Sequence of chain 1.HB:
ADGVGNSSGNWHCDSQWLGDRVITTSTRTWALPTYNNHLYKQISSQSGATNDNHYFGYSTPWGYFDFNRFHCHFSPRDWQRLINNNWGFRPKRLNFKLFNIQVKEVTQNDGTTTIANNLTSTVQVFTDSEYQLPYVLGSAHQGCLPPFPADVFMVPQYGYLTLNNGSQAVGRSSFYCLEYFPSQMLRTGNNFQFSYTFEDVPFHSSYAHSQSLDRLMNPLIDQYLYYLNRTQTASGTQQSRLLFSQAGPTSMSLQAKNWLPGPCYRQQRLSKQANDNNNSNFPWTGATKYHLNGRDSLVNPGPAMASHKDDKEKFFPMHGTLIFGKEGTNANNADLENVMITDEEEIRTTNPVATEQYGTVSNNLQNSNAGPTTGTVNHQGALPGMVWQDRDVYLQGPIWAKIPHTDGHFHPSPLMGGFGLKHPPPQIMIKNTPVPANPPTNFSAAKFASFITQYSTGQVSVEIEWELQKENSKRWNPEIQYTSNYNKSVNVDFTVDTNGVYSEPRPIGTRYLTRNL

Sequence of chain 1.AA:
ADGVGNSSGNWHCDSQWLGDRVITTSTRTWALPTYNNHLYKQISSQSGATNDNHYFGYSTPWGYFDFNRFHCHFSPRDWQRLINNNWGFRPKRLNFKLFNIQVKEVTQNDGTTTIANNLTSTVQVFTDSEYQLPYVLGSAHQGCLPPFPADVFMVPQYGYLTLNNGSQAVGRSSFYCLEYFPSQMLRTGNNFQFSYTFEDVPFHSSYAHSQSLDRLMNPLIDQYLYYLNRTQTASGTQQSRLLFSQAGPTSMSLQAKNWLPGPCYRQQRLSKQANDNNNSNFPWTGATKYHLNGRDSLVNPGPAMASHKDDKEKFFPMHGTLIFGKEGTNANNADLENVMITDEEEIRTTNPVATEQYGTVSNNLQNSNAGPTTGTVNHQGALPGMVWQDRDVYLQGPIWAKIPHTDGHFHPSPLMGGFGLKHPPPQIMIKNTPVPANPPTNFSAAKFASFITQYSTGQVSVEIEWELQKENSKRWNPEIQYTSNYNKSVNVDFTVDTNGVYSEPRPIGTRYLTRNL

A protein and the small-molecule ligand that binds it are described below.
Small molecule (SMILES): Nc1ncnc2c1ncn2[C@H]1C[C@H](O)[C@@H](COP(=O)(O)O)O1

Binding-site contacts:
Ligand atom N1 contacts residue PRO202 of chain 1.AA at 4.0 Å.
Ligand atom N1 contacts residue PRO412 of chain 1.AA at 3.7 Å.
Ligand atom N6 contacts residue VAL201 of chain 1.AA at 4.5 Å.
Ligand atom C6 contacts residue PRO412 of chain 1.AA at 3.6 Å (hydrophobic).
Ligand atom C8 contacts residue HIS411 of chain 1.AA at 3.4 Å.
Ligand atom C5 contacts residue PRO202 of chain 1.AA at 3.9 Å (hydrophobic).
Ligand atom N3 contacts residue PRO412 of chain 1.AA at 4.0 Å.
Ligand atom C6 contacts residue SER413 of chain 1.AA at 4.4 Å.
Ligand atom N6 contacts residue SER413 of chain 1.AA at 3.6 Å.
Ligand atom N3 contacts residue PRO202 of chain 1.AA at 4.2 Å.
Ligand atom O3P contacts residue PRO202 of chain 1.AA at 4.1 Å.
Ligand atom N1 contacts residue GLY420 of chain 1.AA at 3.2 Å (h-bond).
Ligand atom O4' contacts residue PRO202 of chain 1.AA at 4.4 Å.
Ligand atom C6 contacts residue GLY420 of chain 1.AA at 4.3 Å.
Ligand atom C5' contacts residue PRO202 of chain 1.AA at 4.2 Å (hydrophobic).
Ligand atom C8 contacts residue PRO202 of chain 1.AA at 4.4 Å (hydrophobic).
Ligand atom C4 contacts residue PRO202 of chain 1.AA at 4.0 Å (hydrophobic).
Ligand atom C6 contacts residue VAL201 of chain 1.AA at 4.5 Å (hydrophobic).
Ligand atom C5 contacts residue PRO412 of chain 1.AA at 4.1 Å (hydrophobic).
Ligand atom N7 contacts residue SER413 of chain 1.AA at 4.3 Å.
Ligand atom C4 contacts residue PRO412 of chain 1.AA at 4.1 Å (hydrophobic).
Ligand atom C2 contacts residue PRO202 of chain 1.AA at 4.0 Å (hydrophobic).
Ligand atom C2 contacts residue GLY420 of chain 1.AA at 3.8 Å.
Ligand atom N7 contacts residue PRO202 of chain 1.AA at 4.2 Å.
Ligand atom N6 contacts residue GLY420 of chain 1.AA at 3.6 Å.
Ligand atom N6 contacts residue PRO412 of chain 1.AA at 3.6 Å.
Ligand atom O3' contacts residue HIS409 of chain 1.HB at 4.4 Å.
Ligand atom N1 contacts residue VAL201 of chain 1.AA at 4.0 Å.
Ligand atom N9 contacts residue PRO202 of chain 1.AA at 4.3 Å.
Ligand atom C2 contacts residue PRO412 of chain 1.AA at 4.2 Å (hydrophobic).
Ligand atom O1P contacts residue PRO202 of chain 1.AA at 4.1 Å.
Ligand atom N7 contacts residue HIS411 of chain 1.AA at 3.7 Å.
Ligand atom N9 contacts residue HIS411 of chain 1.AA at 4.5 Å.
Ligand atom C2' contacts residue HIS411 of chain 1.AA at 4.3 Å.
Ligand atom O5' contacts residue PRO202 of chain 1.AA at 4.1 Å.
Ligand atom C6 contacts residue PRO202 of chain 1.AA at 4.0 Å (hydrophobic).
Ligand atom N9 contacts residue PRO412 of chain 1.AA at 4.4 Å.
Ligand atom P contacts residue PRO202 of chain 1.AA at 4.4 Å.